Binding-site contacts:
Ligand atom C2 contacts residue ASN657 of chain 1.A at 2.6 Å.
Ligand atom O5 contacts residue ASN657 of chain 1.A at 2.3 Å (h-bond).
Ligand atom C1 contacts residue ASN657 of chain 1.A at 1.4 Å.
Ligand atom C8 contacts residue ASN657 of chain 1.A at 3.6 Å.
Ligand atom C5 contacts residue ASN657 of chain 1.A at 3.6 Å.
Ligand atom N2 contacts residue ASN657 of chain 1.A at 2.9 Å.
Ligand atom C7 contacts residue ASN657 of chain 1.A at 3.8 Å.
Ligand atom C3 contacts residue ASN657 of chain 1.A at 3.9 Å.
Ligand atom C4 contacts residue ASN657 of chain 1.A at 4.2 Å.

Sequence of chain 1.A:
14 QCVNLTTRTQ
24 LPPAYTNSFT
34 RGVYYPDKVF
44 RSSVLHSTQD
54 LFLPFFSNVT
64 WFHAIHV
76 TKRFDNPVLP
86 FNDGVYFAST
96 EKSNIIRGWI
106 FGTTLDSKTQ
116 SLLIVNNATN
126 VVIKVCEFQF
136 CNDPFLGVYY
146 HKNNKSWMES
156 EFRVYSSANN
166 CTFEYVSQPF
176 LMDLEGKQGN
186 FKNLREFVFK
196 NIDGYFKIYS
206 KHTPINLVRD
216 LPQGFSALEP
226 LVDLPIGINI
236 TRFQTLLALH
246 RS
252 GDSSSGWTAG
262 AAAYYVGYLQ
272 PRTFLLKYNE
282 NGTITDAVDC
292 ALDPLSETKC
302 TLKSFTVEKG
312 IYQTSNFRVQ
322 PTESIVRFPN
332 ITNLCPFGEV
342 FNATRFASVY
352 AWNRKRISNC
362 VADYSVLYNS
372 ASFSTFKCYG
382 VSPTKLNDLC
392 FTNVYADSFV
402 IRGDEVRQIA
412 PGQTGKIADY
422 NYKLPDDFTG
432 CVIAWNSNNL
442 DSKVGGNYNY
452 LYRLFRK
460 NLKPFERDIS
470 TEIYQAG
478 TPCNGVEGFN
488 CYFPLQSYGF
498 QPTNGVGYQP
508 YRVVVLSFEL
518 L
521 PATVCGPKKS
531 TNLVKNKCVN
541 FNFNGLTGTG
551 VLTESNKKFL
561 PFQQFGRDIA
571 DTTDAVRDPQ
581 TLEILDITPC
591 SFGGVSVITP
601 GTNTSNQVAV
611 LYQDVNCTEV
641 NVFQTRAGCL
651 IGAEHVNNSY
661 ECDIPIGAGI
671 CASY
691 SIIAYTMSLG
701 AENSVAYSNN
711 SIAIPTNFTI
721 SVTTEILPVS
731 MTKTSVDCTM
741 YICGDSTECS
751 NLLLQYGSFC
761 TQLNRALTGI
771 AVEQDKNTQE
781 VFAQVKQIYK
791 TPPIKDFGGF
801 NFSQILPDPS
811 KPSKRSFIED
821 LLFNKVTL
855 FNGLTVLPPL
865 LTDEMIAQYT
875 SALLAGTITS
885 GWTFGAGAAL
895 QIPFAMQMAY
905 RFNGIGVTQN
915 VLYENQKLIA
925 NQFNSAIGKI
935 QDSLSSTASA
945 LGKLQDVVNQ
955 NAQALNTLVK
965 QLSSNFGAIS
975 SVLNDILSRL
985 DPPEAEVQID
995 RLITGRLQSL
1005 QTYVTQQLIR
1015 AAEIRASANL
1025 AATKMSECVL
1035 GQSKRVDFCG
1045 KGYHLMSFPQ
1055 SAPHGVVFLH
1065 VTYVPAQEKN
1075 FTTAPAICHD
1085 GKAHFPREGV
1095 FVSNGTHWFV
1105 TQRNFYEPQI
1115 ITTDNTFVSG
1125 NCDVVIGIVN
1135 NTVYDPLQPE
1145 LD

The protein below binds the small molecule below.
Small molecule (SMILES): CC(=O)N[C@@H]1[C@@H](O)[C@H](O)[C@@H](CO)O[C@H]1O